This small molecule binds to this protein.
Small molecule (SMILES): CC(=O)N[C@@H]1[C@@H](O)[C@H](O)[C@@H](CO)O[C@H]1O

Sequence of chain 1.C:
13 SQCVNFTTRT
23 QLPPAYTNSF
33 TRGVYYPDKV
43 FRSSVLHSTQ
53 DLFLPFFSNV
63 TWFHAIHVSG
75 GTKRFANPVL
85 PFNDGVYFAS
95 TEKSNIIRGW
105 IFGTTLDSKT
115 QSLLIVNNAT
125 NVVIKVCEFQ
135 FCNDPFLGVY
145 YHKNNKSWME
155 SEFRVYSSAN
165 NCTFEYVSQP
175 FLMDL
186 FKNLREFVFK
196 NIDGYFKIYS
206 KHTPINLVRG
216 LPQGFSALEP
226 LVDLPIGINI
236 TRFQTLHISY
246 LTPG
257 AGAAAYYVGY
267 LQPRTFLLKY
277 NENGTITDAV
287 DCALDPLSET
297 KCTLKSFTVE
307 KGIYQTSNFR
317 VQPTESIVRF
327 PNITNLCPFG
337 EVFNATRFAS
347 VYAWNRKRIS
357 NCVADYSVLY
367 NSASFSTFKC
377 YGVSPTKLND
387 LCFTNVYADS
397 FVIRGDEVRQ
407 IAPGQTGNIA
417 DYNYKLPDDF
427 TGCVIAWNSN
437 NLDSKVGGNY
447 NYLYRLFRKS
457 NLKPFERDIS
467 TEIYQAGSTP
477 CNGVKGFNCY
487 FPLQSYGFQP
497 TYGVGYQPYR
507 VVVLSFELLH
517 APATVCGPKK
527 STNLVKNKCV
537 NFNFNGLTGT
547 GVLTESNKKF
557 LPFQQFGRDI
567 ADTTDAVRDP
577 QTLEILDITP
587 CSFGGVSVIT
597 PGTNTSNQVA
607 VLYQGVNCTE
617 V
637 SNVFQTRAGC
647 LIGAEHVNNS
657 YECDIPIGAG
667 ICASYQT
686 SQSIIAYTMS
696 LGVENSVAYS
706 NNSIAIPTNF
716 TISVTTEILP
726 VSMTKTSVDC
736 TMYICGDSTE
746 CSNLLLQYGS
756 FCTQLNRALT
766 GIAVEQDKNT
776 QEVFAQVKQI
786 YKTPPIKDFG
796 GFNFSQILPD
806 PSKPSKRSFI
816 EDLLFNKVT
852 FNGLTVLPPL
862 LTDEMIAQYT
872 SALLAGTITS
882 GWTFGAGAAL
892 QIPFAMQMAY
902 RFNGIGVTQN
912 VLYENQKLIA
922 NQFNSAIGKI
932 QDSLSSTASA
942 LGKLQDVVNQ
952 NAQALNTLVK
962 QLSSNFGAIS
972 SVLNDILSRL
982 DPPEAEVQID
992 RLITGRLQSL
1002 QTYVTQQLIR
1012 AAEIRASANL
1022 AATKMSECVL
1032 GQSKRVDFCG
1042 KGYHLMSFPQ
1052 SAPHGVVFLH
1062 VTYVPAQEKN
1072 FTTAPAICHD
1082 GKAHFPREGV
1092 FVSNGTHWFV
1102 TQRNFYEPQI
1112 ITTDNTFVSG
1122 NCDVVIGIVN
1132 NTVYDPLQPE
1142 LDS

Binding-site contacts:
Ligand atom N2 contacts residue ASN600 of chain 1.C at 2.8 Å (h-bond).
Ligand atom C2 contacts residue ASN600 of chain 1.C at 2.4 Å.
Ligand atom C1 contacts residue ASN600 of chain 1.C at 1.4 Å.
Ligand atom C5 contacts residue ASN600 of chain 1.C at 3.7 Å.
Ligand atom C3 contacts residue ASN600 of chain 1.C at 3.8 Å.
Ligand atom O7 contacts residue ASN600 of chain 1.C at 4.4 Å.
Ligand atom O5 contacts residue ASN600 of chain 1.C at 2.4 Å (h-bond).
Ligand atom C4 contacts residue ASN600 of chain 1.C at 4.2 Å.
Ligand atom C7 contacts residue ASN600 of chain 1.C at 3.8 Å.